Sequence of chain 1.B:
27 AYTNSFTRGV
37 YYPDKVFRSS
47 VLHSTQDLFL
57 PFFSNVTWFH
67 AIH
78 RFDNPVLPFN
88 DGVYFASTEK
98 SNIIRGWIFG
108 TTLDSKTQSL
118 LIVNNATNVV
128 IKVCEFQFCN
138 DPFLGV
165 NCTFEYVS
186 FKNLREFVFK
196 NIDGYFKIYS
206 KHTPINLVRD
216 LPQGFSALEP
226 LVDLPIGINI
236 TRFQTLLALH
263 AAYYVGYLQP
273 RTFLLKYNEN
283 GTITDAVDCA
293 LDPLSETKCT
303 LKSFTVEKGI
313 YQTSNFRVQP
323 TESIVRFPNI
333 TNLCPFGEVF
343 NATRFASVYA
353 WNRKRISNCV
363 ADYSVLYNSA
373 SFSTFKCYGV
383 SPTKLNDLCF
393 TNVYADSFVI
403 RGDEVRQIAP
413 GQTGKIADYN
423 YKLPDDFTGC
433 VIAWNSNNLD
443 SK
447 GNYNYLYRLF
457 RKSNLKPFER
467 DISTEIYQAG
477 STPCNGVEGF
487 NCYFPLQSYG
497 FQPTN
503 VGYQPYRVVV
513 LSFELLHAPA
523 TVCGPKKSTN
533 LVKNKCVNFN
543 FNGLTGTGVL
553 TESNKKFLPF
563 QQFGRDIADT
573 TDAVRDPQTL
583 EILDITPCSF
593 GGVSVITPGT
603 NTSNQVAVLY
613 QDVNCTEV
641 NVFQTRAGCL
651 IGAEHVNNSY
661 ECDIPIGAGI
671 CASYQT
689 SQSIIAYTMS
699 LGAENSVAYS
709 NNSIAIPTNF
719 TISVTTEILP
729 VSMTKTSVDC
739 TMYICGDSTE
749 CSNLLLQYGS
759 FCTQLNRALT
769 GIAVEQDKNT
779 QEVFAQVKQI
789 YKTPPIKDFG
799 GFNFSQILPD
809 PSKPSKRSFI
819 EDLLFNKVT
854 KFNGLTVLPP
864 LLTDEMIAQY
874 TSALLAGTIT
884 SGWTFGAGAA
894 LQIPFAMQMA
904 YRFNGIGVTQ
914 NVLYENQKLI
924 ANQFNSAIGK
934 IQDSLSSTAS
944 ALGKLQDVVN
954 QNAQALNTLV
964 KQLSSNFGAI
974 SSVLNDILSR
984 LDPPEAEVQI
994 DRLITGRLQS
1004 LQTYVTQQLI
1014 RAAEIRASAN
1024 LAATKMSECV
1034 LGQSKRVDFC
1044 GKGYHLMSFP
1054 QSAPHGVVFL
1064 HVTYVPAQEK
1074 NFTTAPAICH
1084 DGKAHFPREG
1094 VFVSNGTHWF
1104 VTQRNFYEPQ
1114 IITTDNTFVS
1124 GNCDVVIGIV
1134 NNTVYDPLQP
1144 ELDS

This small molecule binds to this protein.
Small molecule (SMILES): CC(=O)N[C@@H]1[C@@H](O)[C@H](O)[C@@H](CO)O[C@H]1O

Sequence of chain 1.C:
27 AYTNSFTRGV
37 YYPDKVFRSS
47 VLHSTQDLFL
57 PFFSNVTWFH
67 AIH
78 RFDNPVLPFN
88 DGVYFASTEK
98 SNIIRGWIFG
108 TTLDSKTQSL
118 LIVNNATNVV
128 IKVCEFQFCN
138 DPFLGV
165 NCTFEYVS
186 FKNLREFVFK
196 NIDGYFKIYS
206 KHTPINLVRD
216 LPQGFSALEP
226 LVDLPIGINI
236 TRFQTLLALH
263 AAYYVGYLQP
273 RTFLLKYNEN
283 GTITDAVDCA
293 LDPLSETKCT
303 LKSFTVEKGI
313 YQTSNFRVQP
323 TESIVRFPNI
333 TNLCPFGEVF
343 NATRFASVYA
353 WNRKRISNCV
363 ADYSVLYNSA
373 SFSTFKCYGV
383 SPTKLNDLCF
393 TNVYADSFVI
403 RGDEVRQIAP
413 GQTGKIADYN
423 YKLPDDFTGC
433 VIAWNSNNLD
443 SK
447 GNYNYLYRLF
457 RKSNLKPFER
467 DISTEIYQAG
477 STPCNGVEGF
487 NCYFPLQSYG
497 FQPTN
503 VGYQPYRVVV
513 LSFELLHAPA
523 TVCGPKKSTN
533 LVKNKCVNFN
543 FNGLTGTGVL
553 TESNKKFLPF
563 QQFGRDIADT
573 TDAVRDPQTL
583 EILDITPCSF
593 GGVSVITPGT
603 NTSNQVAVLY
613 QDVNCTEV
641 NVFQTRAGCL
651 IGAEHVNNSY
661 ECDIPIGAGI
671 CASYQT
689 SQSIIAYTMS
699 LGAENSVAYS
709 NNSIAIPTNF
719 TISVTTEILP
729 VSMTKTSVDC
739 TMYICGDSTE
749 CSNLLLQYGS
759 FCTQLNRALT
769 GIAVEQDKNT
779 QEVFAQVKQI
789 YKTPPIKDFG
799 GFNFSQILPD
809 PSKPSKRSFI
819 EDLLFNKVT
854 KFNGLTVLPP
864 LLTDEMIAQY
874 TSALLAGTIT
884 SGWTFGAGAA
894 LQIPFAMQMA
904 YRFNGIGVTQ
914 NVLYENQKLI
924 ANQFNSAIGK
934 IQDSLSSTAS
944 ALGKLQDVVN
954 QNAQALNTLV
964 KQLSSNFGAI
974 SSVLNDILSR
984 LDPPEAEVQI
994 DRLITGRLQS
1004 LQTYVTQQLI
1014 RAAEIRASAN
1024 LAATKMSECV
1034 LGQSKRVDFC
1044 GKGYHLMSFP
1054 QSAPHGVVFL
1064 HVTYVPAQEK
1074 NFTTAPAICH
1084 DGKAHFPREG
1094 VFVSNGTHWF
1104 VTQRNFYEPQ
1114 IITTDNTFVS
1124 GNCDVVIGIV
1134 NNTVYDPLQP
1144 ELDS

Binding-site contacts:
Ligand atom C3 contacts residue ASN709 of chain 1.C at 3.8 Å.
Ligand atom N2 contacts residue ASN709 of chain 1.C at 2.9 Å (h-bond).
Ligand atom C8 contacts residue ASN709 of chain 1.C at 4.3 Å.
Ligand atom C5 contacts residue ASN709 of chain 1.C at 3.7 Å.
Ligand atom C4 contacts residue ASN709 of chain 1.C at 4.2 Å.
Ligand atom C2 contacts residue ASN709 of chain 1.C at 2.4 Å.
Ligand atom O5 contacts residue ASP796 of chain 1.B at 4.1 Å.
Ligand atom C1 contacts residue ASN709 of chain 1.C at 1.4 Å.
Ligand atom C7 contacts residue ASN709 of chain 1.C at 3.1 Å.
Ligand atom O5 contacts residue ASN709 of chain 1.C at 2.4 Å (h-bond).
Ligand atom O7 contacts residue ASN709 of chain 1.C at 2.9 Å (h-bond).
Ligand atom C8 contacts residue GLY1131 of chain 1.C at 3.6 Å.